Sequence of chain 2.C:
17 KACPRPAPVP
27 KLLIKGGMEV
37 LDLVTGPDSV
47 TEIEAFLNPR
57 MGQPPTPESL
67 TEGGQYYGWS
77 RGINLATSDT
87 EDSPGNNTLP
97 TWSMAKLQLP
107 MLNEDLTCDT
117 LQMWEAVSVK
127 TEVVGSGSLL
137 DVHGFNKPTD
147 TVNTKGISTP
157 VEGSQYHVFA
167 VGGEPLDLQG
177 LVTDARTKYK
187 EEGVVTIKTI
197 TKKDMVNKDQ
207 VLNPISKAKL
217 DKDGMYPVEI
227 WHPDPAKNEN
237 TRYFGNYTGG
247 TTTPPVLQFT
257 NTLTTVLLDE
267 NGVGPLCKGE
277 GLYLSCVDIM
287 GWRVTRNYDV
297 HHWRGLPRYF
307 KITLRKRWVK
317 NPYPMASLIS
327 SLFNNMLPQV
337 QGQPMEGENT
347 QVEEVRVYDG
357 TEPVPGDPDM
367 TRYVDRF

This protein binds this small molecule.
Small molecule (SMILES): CC(=O)N[C@@H]1[C@@H](O[C@@H]2O[C@H](CO)[C@H](O)[C@H](O[C@]3(C(=O)O)C[C@H](O)[C@@H](NC(C)=O)[C@H]([C@H](O)[C@H](O)CO)O3)[C@H]2O)[C@H](O)[C@@H](CO[C@]2(C(=O)O)C[C@H](O)[C@@H](NC(C)=O)[C@H]([C@H](O)[C@H](O)CO)O2)O[C@H]1O

Sequence of chain 2.B:
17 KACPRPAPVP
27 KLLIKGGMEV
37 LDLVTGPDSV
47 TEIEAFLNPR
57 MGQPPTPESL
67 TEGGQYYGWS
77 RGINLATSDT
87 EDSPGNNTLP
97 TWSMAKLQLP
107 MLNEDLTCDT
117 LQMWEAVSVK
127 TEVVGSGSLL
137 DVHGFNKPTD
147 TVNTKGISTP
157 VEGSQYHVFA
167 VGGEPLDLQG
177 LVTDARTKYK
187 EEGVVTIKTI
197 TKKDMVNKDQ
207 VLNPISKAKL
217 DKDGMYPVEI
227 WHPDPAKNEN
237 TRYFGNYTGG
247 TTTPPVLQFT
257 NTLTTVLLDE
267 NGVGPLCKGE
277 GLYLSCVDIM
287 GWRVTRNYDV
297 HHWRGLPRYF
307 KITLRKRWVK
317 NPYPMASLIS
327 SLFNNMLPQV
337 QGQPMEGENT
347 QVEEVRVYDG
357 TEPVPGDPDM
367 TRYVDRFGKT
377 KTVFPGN

Binding-site contacts:
Ligand atom O1B contacts residue ASN80 of chain 2.B at 4.3 Å.
Ligand atom O1A contacts residue GLY78 of chain 2.B at 4.0 Å.
Ligand atom O3 contacts residue GLY78 of chain 2.B at 3.4 Å.
Ligand atom C3 contacts residue GLY78 of chain 2.B at 4.1 Å.
Ligand atom O6 contacts residue ASN93 of chain 2.B at 3.2 Å (h-bond).
Ligand atom C11 contacts residue ASP85 of chain 2.C at 4.0 Å.
Ligand atom C11 contacts residue TYR72 of chain 2.B at 4.0 Å (hydrophobic).
Ligand atom O4 contacts residue VAL296 of chain 2.B at 4.0 Å.
Ligand atom O3 contacts residue VAL296 of chain 2.B at 4.0 Å.
Ligand atom O1B contacts residue ARG77 of chain 2.B at 3.1 Å (salt-bridge).
Ligand atom C3 contacts residue HIS298 of chain 2.B at 3.4 Å.
Ligand atom C3 contacts residue ARG77 of chain 2.B at 3.9 Å.
Ligand atom C5 contacts residue TYR72 of chain 2.B at 3.9 Å (hydrophobic).
Ligand atom C10 contacts residue TYR72 of chain 2.B at 4.1 Å (hydrophobic).
Ligand atom O8 contacts residue ARG77 of chain 2.B at 3.4 Å (salt-bridge).
Ligand atom O8 contacts residue TYR72 of chain 2.B at 3.4 Å (h-bond).
Ligand atom C3 contacts residue VAL296 of chain 2.B at 3.5 Å (hydrophobic).
Ligand atom O4 contacts residue THR291 of chain 2.B at 3.1 Å.
Ligand atom O1A contacts residue TYR72 of chain 2.B at 3.4 Å.
Ligand atom C4 contacts residue TYR72 of chain 2.B at 4.1 Å (hydrophobic).
Ligand atom C1 contacts residue TYR72 of chain 2.B at 4.1 Å (hydrophobic).
Ligand atom C5 contacts residue ASN93 of chain 2.B at 4.3 Å.
Ligand atom O4 contacts residue HIS298 of chain 2.B at 2.9 Å (h-bond).
Ligand atom C1 contacts residue ARG77 of chain 2.B at 3.4 Å.
Ligand atom O1B contacts residue TYR72 of chain 2.B at 4.2 Å.
Ligand atom O1A contacts residue ARG77 of chain 2.B at 2.9 Å (salt-bridge).
Ligand atom C6 contacts residue TYR72 of chain 2.B at 4.0 Å (hydrophobic).
Ligand atom C4 contacts residue HIS298 of chain 2.B at 3.4 Å.
Ligand atom C8 contacts residue ARG77 of chain 2.B at 4.3 Å.
Ligand atom O4 contacts residue ILE79 of chain 2.B at 3.6 Å (h-bond).
Ligand atom O1B contacts residue SER89 of chain 2.B at 4.1 Å.
Ligand atom C4 contacts residue ARG77 of chain 2.B at 4.0 Å.
Ligand atom C3 contacts residue GLY78 of chain 2.B at 3.9 Å.
Ligand atom C2 contacts residue GLY78 of chain 2.B at 4.1 Å.
Ligand atom C6 contacts residue ASN93 of chain 2.B at 3.2 Å.
Ligand atom C7 contacts residue TYR72 of chain 2.B at 4.3 Å (hydrophobic).
Ligand atom O4 contacts residue GLY78 of chain 2.B at 3.0 Å.
Ligand atom C4 contacts residue GLY78 of chain 2.B at 3.6 Å.
Ligand atom O4 contacts residue ASN80 of chain 2.B at 4.2 Å.
Ligand atom N5 contacts residue TYR72 of chain 2.B at 3.1 Å (h-bond).